A small-molecule ligand and the protein it binds are described below.
Small molecule (SMILES): CC(C)(CO)[C@@H](O)C(=O)NCCc1nc2cccc(O)c2[nH]1

Binding-site contacts:
Ligand atom C10 contacts residue ASN106 of chain 12.A at 3.3 Å.
Ligand atom C2 contacts residue HIS138 of chain 1.A at 3.4 Å.
Ligand atom O13 contacts residue ASN106 of chain 12.A at 2.7 Å (h-bond).
Ligand atom C2 contacts residue ASP72 of chain 12.A at 3.7 Å.
Ligand atom C6 contacts residue MET105 of chain 12.A at 3.8 Å (hydrophobic).
Ligand atom C1 contacts residue MET74 of chain 12.A at 3.8 Å (hydrophobic).
Ligand atom O22 contacts residue ARG88 of chain 12.A at 2.9 Å (salt-bridge).
Ligand atom O15 contacts residue MET74 of chain 12.A at 3.3 Å.
Ligand atom C19 contacts residue ALA37 of chain 12.A at 3.5 Å (hydrophobic).
Ligand atom C1 contacts residue GLU134 of chain 1.A at 3.9 Å.
Ligand atom O17 contacts residue GLU134 of chain 1.A at 3.0 Å (salt-bridge).
Ligand atom C10 contacts residue LEU73 of chain 12.A at 3.6 Å (hydrophobic).
Ligand atom C6 contacts residue LEU131 of chain 1.A at 3.9 Å (hydrophobic).
Ligand atom C5 contacts residue MET105 of chain 12.A at 3.7 Å (hydrophobic).
Ligand atom O13 contacts residue ALA75 of chain 12.A at 3.1 Å (h-bond).
Ligand atom C7 contacts residue GLU134 of chain 1.A at 3.8 Å.
Ligand atom O13 contacts residue MET74 of chain 12.A at 3.3 Å.
Ligand atom C20 contacts residue ARG88 of chain 12.A at 3.6 Å.
Ligand atom C9 contacts residue MET74 of chain 12.A at 3.7 Å (hydrophobic).
Ligand atom O13 contacts residue LEU73 of chain 12.A at 3.4 Å.
Ligand atom C19 contacts residue GLY9 of chain 12.A at 3.7 Å.
Ligand atom C21 contacts residue ARG88 of chain 12.A at 3.5 Å.
Ligand atom O13 contacts residue LEU109 of chain 12.A at 3.8 Å.
Ligand atom C3 contacts residue ASP72 of chain 12.A at 3.9 Å.
Ligand atom C14 contacts residue GLU134 of chain 1.A at 3.9 Å.
Ligand atom O22 contacts residue LEU102 of chain 12.A at 3.3 Å.
Ligand atom N11 contacts residue LEU73 of chain 12.A at 3.6 Å.
Ligand atom C3 contacts residue PHE70 of chain 12.A at 3.9 Å (hydrophobic).
Ligand atom N11 contacts residue MET74 of chain 12.A at 2.9 Å (h-bond).
Ligand atom N4 contacts residue GLU134 of chain 1.A at 3.9 Å.
Ligand atom C9 contacts residue LEU73 of chain 12.A at 3.7 Å (hydrophobic).
Ligand atom O22 contacts residue TYR98 of chain 12.A at 3.9 Å.
Ligand atom C8 contacts residue GLU134 of chain 1.A at 3.6 Å.
Ligand atom C5 contacts residue ASN106 of chain 12.A at 3.4 Å.
Ligand atom C16 contacts residue GLU134 of chain 1.A at 3.8 Å.
Ligand atom C6 contacts residue VAL135 of chain 1.A at 3.7 Å (hydrophobic).
Ligand atom N12 contacts residue GLU134 of chain 1.A at 2.8 Å (salt-bridge).
Ligand atom C6 contacts residue LEU102 of chain 12.A at 3.7 Å (hydrophobic).
Ligand atom C7 contacts residue LEU102 of chain 12.A at 3.6 Å (hydrophobic).
Ligand atom C10 contacts residue MET74 of chain 12.A at 3.8 Å (hydrophobic).

Sequence of chain 1.A:
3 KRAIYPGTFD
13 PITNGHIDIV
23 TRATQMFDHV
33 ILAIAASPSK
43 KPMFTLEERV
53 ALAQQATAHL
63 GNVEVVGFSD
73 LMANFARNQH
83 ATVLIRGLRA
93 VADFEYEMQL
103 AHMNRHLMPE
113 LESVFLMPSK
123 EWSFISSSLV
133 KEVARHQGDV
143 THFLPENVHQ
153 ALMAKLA

Sequence of chain 12.A:
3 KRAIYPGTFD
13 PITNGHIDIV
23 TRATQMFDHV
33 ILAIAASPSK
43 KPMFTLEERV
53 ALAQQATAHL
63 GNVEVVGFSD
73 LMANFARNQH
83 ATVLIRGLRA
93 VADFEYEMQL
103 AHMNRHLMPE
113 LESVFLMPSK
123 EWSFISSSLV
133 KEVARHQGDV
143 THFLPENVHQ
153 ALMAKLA